Binding-site contacts:
Ligand atom C5 contacts residue THR309 of chain 3.A at 4.4 Å.
Ligand atom C4 contacts residue ASN28 of chain 3.A at 4.0 Å.
Ligand atom O6 contacts residue THR30 of chain 3.A at 4.4 Å.
Ligand atom C8 contacts residue ASN28 of chain 3.A at 4.4 Å.
Ligand atom C1 contacts residue THR309 of chain 3.A at 3.8 Å.
Ligand atom O6 contacts residue THR309 of chain 3.A at 3.8 Å.
Ligand atom O5 contacts residue THR309 of chain 3.A at 3.2 Å (h-bond).
Ligand atom C8 contacts residue THR30 of chain 3.A at 3.5 Å.
Ligand atom C3 contacts residue ASN28 of chain 3.A at 3.5 Å.
Ligand atom C2 contacts residue ASN28 of chain 3.A at 2.0 Å.
Ligand atom C5 contacts residue ASN28 of chain 3.A at 3.6 Å.
Ligand atom N2 contacts residue ASN28 of chain 3.A at 2.5 Å (h-bond).
Ligand atom O5 contacts residue ALA29 of chain 3.A at 4.3 Å.
Ligand atom C6 contacts residue THR30 of chain 3.A at 3.8 Å.
Ligand atom C7 contacts residue ASN28 of chain 3.A at 3.4 Å.
Ligand atom C1 contacts residue ASN28 of chain 3.A at 1.4 Å.
Ligand atom O5 contacts residue ASN28 of chain 3.A at 2.4 Å (h-bond).
Ligand atom O3 contacts residue ASN28 of chain 3.A at 4.4 Å.
Ligand atom C6 contacts residue THR309 of chain 3.A at 4.4 Å.
Ligand atom O6 contacts residue LEU52 of chain 3.B at 3.6 Å.
Ligand atom O7 contacts residue ASN28 of chain 3.A at 3.9 Å.

This protein binds this small molecule.
Small molecule (SMILES): CC(=O)N[C@H]1[C@H](O[C@H]2[C@H](O)[C@@H](NC(C)=O)CO[C@@H]2CO)O[C@H](CO)[C@@H](O)[C@@H]1O

Sequence of chain 3.B:
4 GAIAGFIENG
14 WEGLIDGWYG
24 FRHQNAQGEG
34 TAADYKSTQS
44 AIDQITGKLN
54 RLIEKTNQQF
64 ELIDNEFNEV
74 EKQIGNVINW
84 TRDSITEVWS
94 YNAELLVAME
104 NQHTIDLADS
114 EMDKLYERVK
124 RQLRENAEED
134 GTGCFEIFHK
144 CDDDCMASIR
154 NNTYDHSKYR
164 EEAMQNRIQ

Sequence of chain 3.A:
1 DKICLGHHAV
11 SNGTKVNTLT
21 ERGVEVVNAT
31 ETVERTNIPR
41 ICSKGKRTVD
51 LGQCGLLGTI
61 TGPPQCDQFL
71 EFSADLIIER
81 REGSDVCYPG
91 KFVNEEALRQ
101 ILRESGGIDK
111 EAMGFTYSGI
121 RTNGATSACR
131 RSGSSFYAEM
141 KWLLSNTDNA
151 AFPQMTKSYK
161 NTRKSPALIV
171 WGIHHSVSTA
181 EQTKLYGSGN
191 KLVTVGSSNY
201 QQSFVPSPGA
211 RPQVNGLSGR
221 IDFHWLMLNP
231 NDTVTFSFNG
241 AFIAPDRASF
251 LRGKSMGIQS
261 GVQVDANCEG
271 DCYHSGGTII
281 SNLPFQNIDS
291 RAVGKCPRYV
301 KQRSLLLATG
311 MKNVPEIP